The small molecule below binds the protein below.
Small molecule (SMILES): CC(=O)N[C@@H]1[C@@H](O)[C@H](O)[C@@H](CO)O[C@H]1O

Binding-site contacts:
Ligand atom C8 contacts residue ASN59 of chain 1.E at 4.1 Å.
Ligand atom N2 contacts residue ASN59 of chain 1.E at 2.7 Å (h-bond).
Ligand atom C4 contacts residue ASN59 of chain 1.E at 4.2 Å.
Ligand atom C1 contacts residue ASN59 of chain 1.E at 1.4 Å.
Ligand atom C5 contacts residue ASN59 of chain 1.E at 3.6 Å.
Ligand atom C7 contacts residue ASN59 of chain 1.E at 3.1 Å.
Ligand atom O5 contacts residue ASN59 of chain 1.E at 2.4 Å (h-bond).
Ligand atom C3 contacts residue ASN59 of chain 1.E at 3.7 Å.
Ligand atom O7 contacts residue ASN59 of chain 1.E at 3.2 Å (h-bond).
Ligand atom C2 contacts residue ASN59 of chain 1.E at 2.3 Å.

Sequence of chain 1.E:
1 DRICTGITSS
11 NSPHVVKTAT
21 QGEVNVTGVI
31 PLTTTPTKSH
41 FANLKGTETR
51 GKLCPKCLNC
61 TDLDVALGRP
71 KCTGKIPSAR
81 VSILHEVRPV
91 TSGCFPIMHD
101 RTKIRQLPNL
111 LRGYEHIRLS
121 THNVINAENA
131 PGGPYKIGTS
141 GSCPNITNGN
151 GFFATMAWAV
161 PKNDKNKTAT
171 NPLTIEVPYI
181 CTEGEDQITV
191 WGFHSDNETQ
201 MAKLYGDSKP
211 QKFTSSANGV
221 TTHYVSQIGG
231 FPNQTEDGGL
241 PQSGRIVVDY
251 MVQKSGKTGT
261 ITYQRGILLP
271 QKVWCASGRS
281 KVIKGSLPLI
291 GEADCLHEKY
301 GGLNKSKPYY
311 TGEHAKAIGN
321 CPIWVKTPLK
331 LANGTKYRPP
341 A